Binding-site contacts:
Ligand atom C4 contacts residue GLU203 of chain 1.B at 3.9 Å.
Ligand atom C5 contacts residue SER204 of chain 1.B at 4.2 Å.
Ligand atom C6 contacts residue GLU203 of chain 1.B at 2.5 Å.
Ligand atom C5 contacts residue GLU203 of chain 1.B at 3.3 Å.
Ligand atom O6 contacts residue GLU203 of chain 1.B at 3.0 Å (salt-bridge).
Ligand atom O6 contacts residue SER204 of chain 1.B at 2.8 Å (h-bond).
Ligand atom O7 contacts residue ASN207 of chain 1.B at 2.8 Å (h-bond).
Ligand atom C3 contacts residue ASN207 of chain 1.B at 3.6 Å.
Ligand atom O7 contacts residue TYR267 of chain 1.B at 4.0 Å.
Ligand atom O5 contacts residue GLU203 of chain 1.B at 3.0 Å (salt-bridge).
Ligand atom C1 contacts residue GLU203 of chain 1.B at 4.2 Å.
Ligand atom C6 contacts residue SER204 of chain 1.B at 4.0 Å.
Ligand atom O7 contacts residue HIS269 of chain 1.B at 3.9 Å.
Ligand atom C8 contacts residue ASN207 of chain 1.B at 4.2 Å.
Ligand atom C4 contacts residue ASN207 of chain 1.B at 4.0 Å.
Ligand atom C8 contacts residue TYR267 of chain 1.B at 3.1 Å (hydrophobic).
Ligand atom O7 contacts residue ASN268 of chain 1.B at 4.5 Å.
Ligand atom C5 contacts residue ASN207 of chain 1.B at 3.5 Å.
Ligand atom C2 contacts residue ASN207 of chain 1.B at 2.2 Å.
Ligand atom C1 contacts residue ASN207 of chain 1.B at 1.3 Å.
Ligand atom O5 contacts residue ASN207 of chain 1.B at 2.3 Å (h-bond).
Ligand atom O5 contacts residue SER204 of chain 1.B at 4.2 Å.
Ligand atom C7 contacts residue TYR267 of chain 1.B at 4.0 Å (hydrophobic).
Ligand atom C7 contacts residue ASN207 of chain 1.B at 3.0 Å.
Ligand atom O6 contacts residue GLY276 of chain 1.B at 4.0 Å.
Ligand atom N2 contacts residue ASN207 of chain 1.B at 2.7 Å (h-bond).

This protein binds this small molecule.
Small molecule (SMILES): CC(=O)N[C@@H]1[C@@H](O)[C@H](O)[C@@H](CO)O[C@H]1O

Sequence of chain 1.B:
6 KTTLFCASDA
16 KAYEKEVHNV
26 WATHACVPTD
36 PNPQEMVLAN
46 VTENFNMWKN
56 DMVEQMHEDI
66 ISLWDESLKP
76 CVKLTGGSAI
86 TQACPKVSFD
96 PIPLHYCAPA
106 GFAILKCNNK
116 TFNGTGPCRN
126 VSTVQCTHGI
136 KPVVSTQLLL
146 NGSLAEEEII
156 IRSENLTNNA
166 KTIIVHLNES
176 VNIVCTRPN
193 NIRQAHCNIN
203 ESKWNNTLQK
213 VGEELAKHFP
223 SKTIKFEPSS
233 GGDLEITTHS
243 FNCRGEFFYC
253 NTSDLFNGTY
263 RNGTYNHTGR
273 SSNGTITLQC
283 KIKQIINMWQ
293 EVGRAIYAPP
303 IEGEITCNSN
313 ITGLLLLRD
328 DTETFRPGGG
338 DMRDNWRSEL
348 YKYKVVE